Sequence of chain 1.C:
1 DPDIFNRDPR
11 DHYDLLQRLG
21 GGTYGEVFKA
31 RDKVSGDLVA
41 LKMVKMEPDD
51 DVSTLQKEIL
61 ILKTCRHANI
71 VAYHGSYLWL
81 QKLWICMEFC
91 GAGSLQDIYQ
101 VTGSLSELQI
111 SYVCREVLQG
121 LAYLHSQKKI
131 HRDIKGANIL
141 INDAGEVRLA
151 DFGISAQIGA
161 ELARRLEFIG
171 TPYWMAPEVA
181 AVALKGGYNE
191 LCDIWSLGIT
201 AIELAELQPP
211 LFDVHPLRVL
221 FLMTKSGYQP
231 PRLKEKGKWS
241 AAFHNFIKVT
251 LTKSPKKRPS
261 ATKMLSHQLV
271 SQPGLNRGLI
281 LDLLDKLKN

Binding-site contacts:
Ligand atom N9 contacts residue MET87 of chain 1.C at 3.4 Å.
Ligand atom N18 contacts residue CYS90 of chain 1.C at 3.1 Å (h-bond).
Ligand atom C28 contacts residue LEU19 of chain 1.C at 3.8 Å (hydrophobic).
Ligand atom C16 contacts residue VAL27 of chain 1.C at 3.7 Å (hydrophobic).
Ligand atom N26 contacts residue ASP97 of chain 1.C at 2.7 Å (salt-bridge).
Ligand atom C14 contacts residue TYR24 of chain 1.C at 3.4 Å (hydrophobic).
Ligand atom C27 contacts residue ASP97 of chain 1.C at 3.4 Å.
Ligand atom C2 contacts residue CYS90 of chain 1.C at 3.8 Å (hydrophobic).
Ligand atom C23 contacts residue ASP97 of chain 1.C at 3.5 Å.
Ligand atom C11 contacts residue VAL27 of chain 1.C at 3.7 Å (hydrophobic).
Ligand atom C15 contacts residue GLY20 of chain 1.C at 3.8 Å.
Ligand atom C29 contacts residue ASP97 of chain 1.C at 3.2 Å.
Ligand atom C13 contacts residue TYR24 of chain 1.C at 3.4 Å (hydrophobic).
Ligand atom C27 contacts residue LEU19 of chain 1.C at 3.6 Å (hydrophobic).
Ligand atom C31 contacts residue PHE89 of chain 1.C at 3.8 Å (hydrophobic).
Ligand atom C16 contacts residue LEU19 of chain 1.C at 3.8 Å (hydrophobic).
Ligand atom O30 contacts residue CYS90 of chain 1.C at 3.6 Å (h-bond).
Ligand atom C20 contacts residue LEU19 of chain 1.C at 3.8 Å (hydrophobic).
Ligand atom C20 contacts residue GLY93 of chain 1.C at 3.7 Å.
Ligand atom N3 contacts residue LEU19 of chain 1.C at 3.8 Å.
Ligand atom C5 contacts residue LEU140 of chain 1.C at 3.5 Å (hydrophobic).
Ligand atom C6 contacts residue GLU88 of chain 1.C at 3.6 Å.
Ligand atom C22 contacts residue ASP97 of chain 1.C at 3.6 Å.
Ligand atom N9 contacts residue GLU88 of chain 1.C at 3.0 Å (salt-bridge).
Ligand atom N9 contacts residue ALA40 of chain 1.C at 3.4 Å.
Ligand atom C25 contacts residue ASP97 of chain 1.C at 3.3 Å.
Ligand atom N9 contacts residue VAL71 of chain 1.C at 3.5 Å.
Ligand atom BR17 contacts residue PHE152 of chain 1.C at 3.6 Å.
Ligand atom N1 contacts residue CYS90 of chain 1.C at 3.3 Å (h-bond).
Ligand atom C31 contacts residue GLY91 of chain 1.C at 3.4 Å.
Ligand atom N1 contacts residue LEU140 of chain 1.C at 3.6 Å.
Ligand atom C6 contacts residue LEU140 of chain 1.C at 3.3 Å (hydrophobic).
Ligand atom C7 contacts residue MET87 of chain 1.C at 3.8 Å (hydrophobic).
Ligand atom C7 contacts residue ALA40 of chain 1.C at 3.9 Å (hydrophobic).
Ligand atom O30 contacts residue LEU19 of chain 1.C at 3.7 Å.
Ligand atom O8 contacts residue MET87 of chain 1.C at 3.7 Å.
Ligand atom C6 contacts residue CYS90 of chain 1.C at 3.7 Å (hydrophobic).
Ligand atom C19 contacts residue GLY93 of chain 1.C at 3.7 Å.
Ligand atom C28 contacts residue ASP97 of chain 1.C at 3.5 Å.
Ligand atom N10 contacts residue VAL27 of chain 1.C at 3.5 Å.

The protein below binds the small molecule below.
Small molecule (SMILES): COc1cc2c(cc1Nc1ncc(C(N)=O)c(Nc3ccccc3Br)n1)CN(C)CC2